Binding-site contacts:
Ligand atom C6' contacts residue SER177 of chain 1.A at 3.3 Å.
Ligand atom C1A contacts residue HIS40 of chain 1.A at 3.4 Å.
Ligand atom F2 contacts residue SER172 of chain 1.A at 3.1 Å.
Ligand atom C7 contacts residue GLY196 of chain 1.A at 3.8 Å.
Ligand atom C1 contacts residue SER172 of chain 1.A at 3.9 Å.
Ligand atom C6 contacts residue GLY196 of chain 1.A at 3.6 Å.
Ligand atom C1 contacts residue TRP193 of chain 1.A at 3.8 Å (hydrophobic).
Ligand atom N3 contacts residue SER177 of chain 1.A at 3.4 Å (h-bond).
Ligand atom N3 contacts residue SER192 of chain 1.A at 3.5 Å (h-bond).
Ligand atom C2' contacts residue GLN174 of chain 1.A at 3.6 Å.
Ligand atom C4 contacts residue TRP193 of chain 1.A at 3.8 Å (hydrophobic).
Ligand atom C3 contacts residue SER192 of chain 1.A at 3.4 Å.
Ligand atom F2 contacts residue VAL191 of chain 1.A at 3.7 Å.
Ligand atom C7 contacts residue SER172 of chain 1.A at 3.4 Å.
Ligand atom F2 contacts residue GLY204 of chain 1.A at 3.8 Å.
Ligand atom C5' contacts residue HIS40 of chain 1.A at 3.8 Å.
Ligand atom F2 contacts residue TRP193 of chain 1.A at 3.2 Å.
Ligand atom N4 contacts residue GLN174 of chain 1.A at 3.6 Å.
Ligand atom N1 contacts residue ASP171 of chain 1.A at 3.0 Å (salt-bridge).
Ligand atom C1B contacts residue HIS40 of chain 1.A at 3.4 Å.
Ligand atom N1 contacts residue GLY194 of chain 1.A at 3.7 Å.
Ligand atom C6' contacts residue HIS40 of chain 1.A at 3.5 Å.
Ligand atom C4 contacts residue SER192 of chain 1.A at 3.6 Å.
Ligand atom N2 contacts residue ASP171 of chain 1.A at 2.9 Å (salt-bridge).
Ligand atom C3 contacts residue TRP193 of chain 1.A at 3.4 Å (hydrophobic).
Ligand atom C3 contacts residue VAL191 of chain 1.A at 3.7 Å (hydrophobic).
Ligand atom C4B contacts residue PHE24 of chain 1.A at 3.6 Å (hydrophobic).
Ligand atom C7 contacts residue ASP171 of chain 1.A at 3.5 Å.
Ligand atom O5' contacts residue HIS40 of chain 1.A at 3.3 Å.
Ligand atom N2 contacts residue GLY204 of chain 1.A at 3.2 Å.
Ligand atom N2 contacts residue SER172 of chain 1.A at 2.9 Å (h-bond).
Ligand atom O6' contacts residue SER177 of chain 1.A at 2.5 Å (h-bond).
Ligand atom O6' contacts residue HIS40 of chain 1.A at 2.5 Å (h-bond).
Ligand atom C2 contacts residue TRP193 of chain 1.A at 3.4 Å (hydrophobic).
Ligand atom C2 contacts residue SER172 of chain 1.A at 3.7 Å.
Ligand atom C8 contacts residue GLN174 of chain 1.A at 3.7 Å.
Ligand atom N1 contacts residue CYS197 of chain 1.A at 3.8 Å.
Ligand atom C1 contacts residue GLY194 of chain 1.A at 3.8 Å.
Ligand atom C3' contacts residue GLN174 of chain 1.A at 3.5 Å.
Ligand atom N1 contacts residue GLY196 of chain 1.A at 2.7 Å (h-bond).

The small molecule below binds the protein below.
Small molecule (SMILES): C[C@H]1CCCC[C@@H]1Oc1cccc(-c2nc3cc(C(N)=[NH2+])c(F)cc3[nH]2)c1[O-]

Sequence of chain 1.A:
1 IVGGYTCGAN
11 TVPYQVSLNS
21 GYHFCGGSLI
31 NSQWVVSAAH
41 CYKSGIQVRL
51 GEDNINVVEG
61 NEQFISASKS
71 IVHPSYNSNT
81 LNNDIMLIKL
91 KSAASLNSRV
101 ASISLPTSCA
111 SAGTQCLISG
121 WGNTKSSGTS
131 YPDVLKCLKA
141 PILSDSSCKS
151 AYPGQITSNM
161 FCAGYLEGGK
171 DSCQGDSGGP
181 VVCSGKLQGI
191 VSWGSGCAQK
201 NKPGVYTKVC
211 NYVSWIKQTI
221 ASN